Sequence of chain 1.B:
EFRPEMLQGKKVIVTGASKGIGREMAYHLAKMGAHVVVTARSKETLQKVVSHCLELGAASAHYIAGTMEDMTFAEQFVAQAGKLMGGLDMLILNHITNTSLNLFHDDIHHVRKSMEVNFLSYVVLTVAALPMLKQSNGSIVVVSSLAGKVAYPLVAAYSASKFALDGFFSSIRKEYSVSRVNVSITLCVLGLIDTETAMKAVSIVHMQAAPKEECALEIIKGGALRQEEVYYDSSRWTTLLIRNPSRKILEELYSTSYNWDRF

Binding-site contacts:
Ligand atom C7 contacts residue LEU192 of chain 1.B at 3.6 Å (hydrophobic).
Ligand atom O2 contacts residue TYR255 of chain 1.A at 3.0 Å.
Ligand atom C3 contacts residue TYR255 of chain 1.A at 3.5 Å (hydrophobic).
Ligand atom C4 contacts residue VAL155 of chain 1.B at 3.9 Å (hydrophobic).
Ligand atom C7 contacts residue GLY191 of chain 1.B at 3.4 Å.
Ligand atom N1 contacts residue LEU190 of chain 1.B at 3.9 Å.
Ligand atom N1 contacts residue GLY191 of chain 1.B at 3.2 Å.
Ligand atom C20 contacts residue ALA201 of chain 1.B at 3.8 Å (hydrophobic).
Ligand atom C12 contacts residue TYR152 of chain 1.B at 3.6 Å (hydrophobic).
Ligand atom O1 contacts residue TYR259 of chain 1.A at 2.6 Å (h-bond).
Ligand atom O2 contacts residue TYR259 of chain 1.A at 3.9 Å.
Ligand atom C12 contacts residue TYR255 of chain 1.A at 3.8 Å (hydrophobic).
Ligand atom C7 contacts residue SER145 of chain 1.B at 3.3 Å.
Ligand atom C24 contacts residue TYR158 of chain 1.B at 3.7 Å (hydrophobic).
Ligand atom C15 contacts residue NDP1 of chain 1.F at 3.4 Å.
Ligand atom C7 contacts residue NDP1 of chain 1.F at 3.5 Å.
Ligand atom C16 contacts residue TYR158 of chain 1.B at 3.7 Å (hydrophobic).
Ligand atom C10 contacts residue MET208 of chain 1.B at 3.8 Å (hydrophobic).
Ligand atom C7 contacts residue LEU190 of chain 1.B at 3.5 Å (hydrophobic).
Ligand atom N3 contacts residue NDP1 of chain 1.F at 3.3 Å.
Ligand atom O3 contacts residue SER145 of chain 1.B at 2.7 Å (h-bond).
Ligand atom C13 contacts residue TYR152 of chain 1.B at 3.6 Å (hydrophobic).
Ligand atom N1 contacts residue LEU192 of chain 1.B at 3.1 Å (h-bond).
Ligand atom O3 contacts residue TYR158 of chain 1.B at 2.8 Å.
Ligand atom C21 contacts residue ALA201 of chain 1.B at 3.9 Å (hydrophobic).
Ligand atom C15 contacts residue TYR158 of chain 1.B at 3.8 Å (hydrophobic).
Ligand atom C17 contacts residue NDP1 of chain 1.F at 3.4 Å.
Ligand atom C1 contacts residue LEU192 of chain 1.B at 3.8 Å (hydrophobic).
Ligand atom C16 contacts residue NDP1 of chain 1.F at 3.7 Å.
Ligand atom C13 contacts residue LEU146 of chain 1.B at 3.7 Å (hydrophobic).
Ligand atom C22 contacts residue ALA198 of chain 1.B at 3.9 Å (hydrophobic).
Ligand atom C6 contacts residue NDP1 of chain 1.F at 3.7 Å.
Ligand atom O3 contacts residue NDP1 of chain 1.F at 3.5 Å.
Ligand atom C6 contacts residue SER145 of chain 1.B at 3.4 Å.
Ligand atom C15 contacts residue SER145 of chain 1.B at 3.4 Å.
Ligand atom C14 contacts residue TYR259 of chain 1.A at 3.7 Å (hydrophobic).
Ligand atom C25 contacts residue TYR158 of chain 1.B at 3.7 Å (hydrophobic).
Ligand atom C14 contacts residue TYR255 of chain 1.A at 3.4 Å (hydrophobic).
Ligand atom C11 contacts residue TYR255 of chain 1.A at 3.5 Å (hydrophobic).
Ligand atom C9 contacts residue LEU192 of chain 1.B at 3.8 Å (hydrophobic).

A protein and the small-molecule ligand that binds it are described below.
Small molecule (SMILES): CC(C)(C)c1c(C(=O)NC2C3CC4CC(C3)CC2C4)cnn1-c1ccc(C(=O)O)cc1

Sequence of chain 1.A:
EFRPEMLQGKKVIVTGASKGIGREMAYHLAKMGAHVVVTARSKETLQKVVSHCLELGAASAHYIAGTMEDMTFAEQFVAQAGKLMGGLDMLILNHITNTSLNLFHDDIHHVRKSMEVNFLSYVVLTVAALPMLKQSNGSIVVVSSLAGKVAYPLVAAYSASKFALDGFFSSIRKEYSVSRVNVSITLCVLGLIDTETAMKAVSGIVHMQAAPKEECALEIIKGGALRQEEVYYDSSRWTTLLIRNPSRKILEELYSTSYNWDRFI